This small molecule binds to this protein.
Small molecule (SMILES): Cc1cc(CCCOc2c(Cl)cc(C3=NCCO3)cc2Cl)on1

Binding-site contacts:
Ligand atom C31 contacts residue LEU106 of chain 4.A at 4.0 Å (hydrophobic).
Ligand atom C2A contacts residue TYR152 of chain 4.A at 3.8 Å (hydrophobic).
Ligand atom C1C contacts residue TYR128 of chain 4.A at 3.3 Å (hydrophobic).
Ligand atom C2A contacts residue PHE186 of chain 4.A at 3.8 Å (hydrophobic).
Ligand atom C5A contacts residue VAL176 of chain 4.A at 3.5 Å (hydrophobic).
Ligand atom O1 contacts residue ILE104 of chain 4.A at 3.4 Å.
Ligand atom C4A contacts residue SER175 of chain 4.A at 3.8 Å.
Ligand atom C5A contacts residue ALA150 of chain 4.A at 3.5 Å (hydrophobic).
Ligand atom N3A contacts residue TYR152 of chain 4.A at 4.0 Å.
Ligand atom C4 contacts residue LEU106 of chain 4.A at 3.9 Å (hydrophobic).
Ligand atom N2 contacts residue MET221 of chain 4.A at 3.5 Å (h-bond).
Ligand atom O1A contacts residue MET224 of chain 4.A at 3.5 Å (h-bond).
Ligand atom N3A contacts residue PRO174 of chain 4.A at 3.3 Å (h-bond).
Ligand atom C2C contacts residue VAL191 of chain 4.A at 4.0 Å (hydrophobic).
Ligand atom C3B contacts residue PHE186 of chain 4.A at 3.9 Å (hydrophobic).
Ligand atom CL1 contacts residue VAL188 of chain 4.A at 3.7 Å.
Ligand atom C4B contacts residue TYR152 of chain 4.A at 3.6 Å (hydrophobic).
Ligand atom C1B contacts residue VAL188 of chain 4.A at 4.0 Å (hydrophobic).
Ligand atom CL1 contacts residue LEU25 of chain 4.C at 3.7 Å.
Ligand atom O1B contacts residue VAL188 of chain 4.A at 3.7 Å.
Ligand atom C2B contacts residue TYR128 of chain 4.A at 3.9 Å (hydrophobic).
Ligand atom CL2 contacts residue TYR128 of chain 4.A at 3.2 Å.
Ligand atom C4A contacts residue ALA150 of chain 4.A at 4.0 Å (hydrophobic).
Ligand atom C3B contacts residue MET224 of chain 4.A at 3.6 Å (hydrophobic).
Ligand atom C3C contacts residue TYR152 of chain 4.A at 3.8 Å (hydrophobic).
Ligand atom C4B contacts residue PHE186 of chain 4.A at 3.9 Å (hydrophobic).
Ligand atom C5A contacts residue PHE186 of chain 4.A at 4.0 Å (hydrophobic).
Ligand atom O1 contacts residue MET221 of chain 4.A at 3.5 Å (h-bond).
Ligand atom O1A contacts residue PHE186 of chain 4.A at 3.4 Å.
Ligand atom C6B contacts residue TYR152 of chain 4.A at 3.9 Å (hydrophobic).
Ligand atom CL2 contacts residue MET224 of chain 4.A at 3.4 Å.
Ligand atom C5 contacts residue TYR128 of chain 4.A at 3.8 Å (hydrophobic).
Ligand atom N3A contacts residue ALA24 of chain 4.C at 3.8 Å.
Ligand atom C2B contacts residue MET224 of chain 4.A at 4.0 Å (hydrophobic).
Ligand atom CL1 contacts residue TYR152 of chain 4.A at 3.9 Å.
Ligand atom C5B contacts residue TYR152 of chain 4.A at 3.7 Å (hydrophobic).
Ligand atom CL2 contacts residue ILE104 of chain 4.A at 3.5 Å.
Ligand atom C3 contacts residue LEU106 of chain 4.A at 3.8 Å (hydrophobic).
Ligand atom C3C contacts residue ILE104 of chain 4.A at 3.7 Å (hydrophobic).
Ligand atom C4A contacts residue PRO174 of chain 4.A at 3.0 Å (hydrophobic).

Sequence of chain 4.C:
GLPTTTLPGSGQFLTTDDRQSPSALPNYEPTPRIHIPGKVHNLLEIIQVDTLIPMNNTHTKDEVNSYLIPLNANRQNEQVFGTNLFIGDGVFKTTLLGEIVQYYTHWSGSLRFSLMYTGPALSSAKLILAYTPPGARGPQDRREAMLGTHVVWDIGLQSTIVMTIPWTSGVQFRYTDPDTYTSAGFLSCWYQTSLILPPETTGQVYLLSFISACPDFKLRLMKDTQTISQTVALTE

Sequence of chain 5.C:
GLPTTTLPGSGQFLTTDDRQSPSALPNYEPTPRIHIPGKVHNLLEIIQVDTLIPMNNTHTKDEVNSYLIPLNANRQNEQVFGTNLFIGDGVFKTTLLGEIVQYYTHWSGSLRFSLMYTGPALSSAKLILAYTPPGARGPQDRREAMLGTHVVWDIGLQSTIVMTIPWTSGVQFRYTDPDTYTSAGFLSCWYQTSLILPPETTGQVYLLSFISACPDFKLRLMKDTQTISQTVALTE

Sequence of chain 4.A:
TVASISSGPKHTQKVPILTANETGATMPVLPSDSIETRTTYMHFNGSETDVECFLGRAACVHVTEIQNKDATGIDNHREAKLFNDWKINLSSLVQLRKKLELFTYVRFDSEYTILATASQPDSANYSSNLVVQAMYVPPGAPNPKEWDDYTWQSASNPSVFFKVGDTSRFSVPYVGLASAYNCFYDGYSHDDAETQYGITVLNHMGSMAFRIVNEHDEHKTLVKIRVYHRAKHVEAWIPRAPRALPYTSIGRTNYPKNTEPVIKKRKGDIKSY